Binding-site contacts:
Ligand atom C21 contacts residue LYS69 of chain 1.A at 3.4 Å.
Ligand atom C19 contacts residue LYS69 of chain 1.A at 3.9 Å.
Ligand atom O12 contacts residue ILE71 of chain 1.A at 3.3 Å.
Ligand atom C8 contacts residue ILE71 of chain 1.A at 3.5 Å (hydrophobic).
Ligand atom C10 contacts residue ILE71 of chain 1.A at 3.8 Å (hydrophobic).
Ligand atom C14 contacts residue ILE71 of chain 1.A at 4.1 Å (hydrophobic).
Ligand atom C1 contacts residue LEU54 of chain 1.A at 3.6 Å (hydrophobic).
Ligand atom C18 contacts residue PHE58 of chain 1.A at 3.9 Å (hydrophobic).
Ligand atom C4 contacts residue PHE105 of chain 1.A at 3.6 Å (hydrophobic).
Ligand atom O5 contacts residue PHE105 of chain 1.A at 3.5 Å.
Ligand atom C10 contacts residue VAL92 of chain 1.A at 4.0 Å (hydrophobic).
Ligand atom C10 contacts residue MET107 of chain 1.A at 3.7 Å (hydrophobic).
Ligand atom O20 contacts residue LYS69 of chain 1.A at 2.9 Å (salt-bridge).
Ligand atom C8 contacts residue VAL41 of chain 1.A at 3.9 Å (hydrophobic).
Ligand atom C1 contacts residue LEU46 of chain 1.A at 3.8 Å (hydrophobic).
Ligand atom C4 contacts residue ILE56 of chain 1.A at 3.8 Å (hydrophobic).
Ligand atom C19 contacts residue GLU62 of chain 1.A at 3.4 Å.
Ligand atom C1 contacts residue LEU103 of chain 1.A at 3.9 Å (hydrophobic).
Ligand atom O5 contacts residue ILE56 of chain 1.A at 3.7 Å.
Ligand atom C7 contacts residue ILE56 of chain 1.A at 3.5 Å (hydrophobic).
Ligand atom C11 contacts residue ILE71 of chain 1.A at 3.2 Å (hydrophobic).
Ligand atom C13 contacts residue PHE58 of chain 1.A at 3.7 Å (hydrophobic).
Ligand atom C9 contacts residue MET107 of chain 1.A at 4.0 Å (hydrophobic).
Ligand atom C18 contacts residue LYS60 of chain 1.A at 3.8 Å.
Ligand atom C2 contacts residue VAL92 of chain 1.A at 4.0 Å (hydrophobic).
Ligand atom C11 contacts residue MET107 of chain 1.A at 3.9 Å (hydrophobic).
Ligand atom C6 contacts residue PHE105 of chain 1.A at 4.0 Å (hydrophobic).
Ligand atom C3 contacts residue LEU46 of chain 1.A at 3.9 Å (hydrophobic).
Ligand atom C13 contacts residue VAL41 of chain 1.A at 3.9 Å (hydrophobic).
Ligand atom C19 contacts residue LYS60 of chain 1.A at 3.6 Å.
Ligand atom C3 contacts residue PHE105 of chain 1.A at 3.8 Å (hydrophobic).
Ligand atom C9 contacts residue ILE56 of chain 1.A at 3.8 Å (hydrophobic).
Ligand atom O20 contacts residue GLU62 of chain 1.A at 3.3 Å (salt-bridge).
Ligand atom O5 contacts residue VAL43 of chain 1.A at 4.0 Å.
Ligand atom C13 contacts residue ILE71 of chain 1.A at 3.6 Å (hydrophobic).
Ligand atom C9 contacts residue VAL92 of chain 1.A at 3.8 Å (hydrophobic).
Ligand atom C6 contacts residue ILE56 of chain 1.A at 3.8 Å (hydrophobic).
Ligand atom C4 contacts residue VAL92 of chain 1.A at 3.9 Å (hydrophobic).
Ligand atom C2 contacts residue PHE105 of chain 1.A at 3.5 Å (hydrophobic).
Ligand atom C18 contacts residue VAL41 of chain 1.A at 4.1 Å (hydrophobic).

Sequence of chain 1.A:
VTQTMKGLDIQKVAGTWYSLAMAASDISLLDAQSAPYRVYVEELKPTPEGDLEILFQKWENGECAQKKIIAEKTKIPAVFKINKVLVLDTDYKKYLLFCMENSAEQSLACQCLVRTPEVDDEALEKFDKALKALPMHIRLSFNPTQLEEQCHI

The protein below binds the small molecule below.
Small molecule (SMILES): CCCCOc1ccc(OCCCN2CCOCC2)cc1